This small molecule binds to this protein.
Small molecule (SMILES): C[C@H](NC(=O)NC1C2CC3CC(C2)CC1C3)C(=O)N1CC[C@H](c2ccccc2Cl)N1c1ccccc1F

Sequence of chain 1.B:
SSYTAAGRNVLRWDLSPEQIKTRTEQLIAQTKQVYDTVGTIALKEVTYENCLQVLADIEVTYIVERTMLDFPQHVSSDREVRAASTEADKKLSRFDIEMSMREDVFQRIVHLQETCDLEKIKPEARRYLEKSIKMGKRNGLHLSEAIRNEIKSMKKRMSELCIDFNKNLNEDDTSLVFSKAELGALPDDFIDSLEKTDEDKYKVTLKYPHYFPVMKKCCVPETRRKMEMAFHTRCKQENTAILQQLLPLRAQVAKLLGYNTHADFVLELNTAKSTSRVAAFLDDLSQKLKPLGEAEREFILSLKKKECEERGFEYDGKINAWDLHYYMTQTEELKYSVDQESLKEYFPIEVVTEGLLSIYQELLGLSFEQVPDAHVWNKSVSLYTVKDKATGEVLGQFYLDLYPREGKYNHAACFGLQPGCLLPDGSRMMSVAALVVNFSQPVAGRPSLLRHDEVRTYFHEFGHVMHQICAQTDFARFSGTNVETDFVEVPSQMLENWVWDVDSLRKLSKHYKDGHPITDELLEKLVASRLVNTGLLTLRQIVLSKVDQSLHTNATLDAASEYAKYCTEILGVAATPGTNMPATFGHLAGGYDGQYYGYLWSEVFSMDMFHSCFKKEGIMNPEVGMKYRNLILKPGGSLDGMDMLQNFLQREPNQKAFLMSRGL

Binding-site contacts:
Ligand atom CL1 contacts residue GLU85 of chain 1.B at 3.6 Å.
Ligand atom C5 contacts residue ASP122 of chain 1.B at 3.6 Å.
Ligand atom CL1 contacts residue ILE84 of chain 1.B at 3.6 Å.
Ligand atom C25 contacts residue GLU85 of chain 1.B at 3.7 Å.
Ligand atom O1 contacts residue TYR61 of chain 1.B at 2.6 Å (h-bond).
Ligand atom C6 contacts residue TYR61 of chain 1.B at 3.8 Å (hydrophobic).
Ligand atom C2 contacts residue ASP122 of chain 1.B at 3.8 Å.
Ligand atom C35 contacts residue ARG128 of chain 1.B at 3.7 Å.
Ligand atom C11 contacts residue TYR88 of chain 1.B at 3.7 Å (hydrophobic).
Ligand atom C3 contacts residue ASP122 of chain 1.B at 3.4 Å.
Ligand atom C15 contacts residue ARG92 of chain 1.B at 3.6 Å.
Ligand atom C39 contacts residue SER158 of chain 1.B at 3.5 Å.
Ligand atom CL1 contacts residue TYR88 of chain 1.B at 3.7 Å.
Ligand atom C26 contacts residue TYR61 of chain 1.B at 3.5 Å (hydrophobic).
Ligand atom C66 contacts residue ASP122 of chain 1.B at 3.4 Å.
Ligand atom C22 contacts residue TYR61 of chain 1.B at 3.4 Å (hydrophobic).
Ligand atom C24 contacts residue ARG503 of chain 1.B at 3.7 Å.
Ligand atom C25 contacts residue ARG503 of chain 1.B at 3.2 Å.
Ligand atom C22 contacts residue GLU85 of chain 1.B at 3.7 Å.
Ligand atom C15 contacts residue TYR88 of chain 1.B at 3.6 Å (hydrophobic).
Ligand atom C15 contacts residue ASP122 of chain 1.B at 3.4 Å.
Ligand atom O1 contacts residue MET125 of chain 1.B at 3.7 Å.
Ligand atom C38 contacts residue SER158 of chain 1.B at 3.1 Å.
Ligand atom C23 contacts residue TYR61 of chain 1.B at 3.5 Å (hydrophobic).
Ligand atom C16 contacts residue ASP122 of chain 1.B at 3.2 Å.
Ligand atom C25 contacts residue TYR61 of chain 1.B at 3.6 Å (hydrophobic).
Ligand atom CL1 contacts residue THR57 of chain 1.B at 3.5 Å.
Ligand atom C24 contacts residue GLU85 of chain 1.B at 3.6 Å.
Ligand atom C36 contacts residue MET125 of chain 1.B at 3.7 Å (hydrophobic).
Ligand atom C23 contacts residue GLU85 of chain 1.B at 3.5 Å.
Ligand atom C39 contacts residue ILE135 of chain 1.B at 3.4 Å (hydrophobic).
Ligand atom C23 contacts residue LEU81 of chain 1.B at 3.5 Å (hydrophobic).
Ligand atom C21 contacts residue TYR61 of chain 1.B at 3.4 Å (hydrophobic).
Ligand atom C13 contacts residue ILE89 of chain 1.B at 3.7 Å (hydrophobic).
Ligand atom F1 contacts residue GLU85 of chain 1.B at 3.6 Å.
Ligand atom C2 contacts residue TYR61 of chain 1.B at 3.8 Å (hydrophobic).
Ligand atom C31 contacts residue MET125 of chain 1.B at 3.8 Å (hydrophobic).
Ligand atom N3 contacts residue SER126 of chain 1.B at 3.8 Å.
Ligand atom C16 contacts residue TYR88 of chain 1.B at 3.5 Å (hydrophobic).
Ligand atom C24 contacts residue TYR61 of chain 1.B at 3.7 Å (hydrophobic).